A protein and the small-molecule ligand that binds it are described below.
Small molecule (SMILES): CC(C)C[C@@H]1NC(=O)[C@H](CCCN=C(N)N)NC(=O)[C@H](CCCN=C(N)N)NC(=O)[C@H]([C@@H](C)O)NC(=O)[C@H](CO)NC(=O)[C@H](Cc2ccc(O)cc2)NC(=O)[C@H](CC(=O)O)NC(=O)[C@H](Cc2ccccc2)NC(=O)[C@H](CCC(N)=O)NC(=O)[C@@H](N)CSSC[C@@H](C(=O)O)NC(=O)[C@H](CCCCN)NC1=O

Sequence of chain 1.D:
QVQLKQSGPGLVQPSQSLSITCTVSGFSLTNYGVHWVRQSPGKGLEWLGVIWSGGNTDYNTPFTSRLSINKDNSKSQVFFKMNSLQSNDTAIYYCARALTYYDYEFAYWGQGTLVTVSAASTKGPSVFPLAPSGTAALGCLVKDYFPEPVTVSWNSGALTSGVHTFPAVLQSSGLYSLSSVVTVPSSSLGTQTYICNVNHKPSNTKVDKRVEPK

Sequence of chain 1.C:
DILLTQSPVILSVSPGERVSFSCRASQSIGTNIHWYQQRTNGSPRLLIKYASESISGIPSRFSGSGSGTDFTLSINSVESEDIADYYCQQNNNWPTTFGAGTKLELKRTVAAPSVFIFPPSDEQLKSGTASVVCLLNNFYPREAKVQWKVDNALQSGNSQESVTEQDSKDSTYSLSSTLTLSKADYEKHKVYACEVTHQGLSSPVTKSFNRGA

Binding-site contacts:
Ligand atom SG contacts residue VAL9 of chain 1.C at 3.4 Å.
Ligand atom N contacts residue ASP85 of chain 1.C at 2.8 Å (salt-bridge).
Ligand atom CG contacts residue THR40 of chain 1.C at 3.5 Å.
Ligand atom CG2 contacts residue PRO173 of chain 1.D at 3.6 Å (hydrophobic).
Ligand atom NH2 contacts residue ASP85 of chain 1.C at 3.0 Å (salt-bridge).
Ligand atom CD1 contacts residue LEU114 of chain 1.D at 3.6 Å (hydrophobic).
Ligand atom CD2 contacts residue GLN39 of chain 1.D at 3.6 Å.
Ligand atom CG contacts residue PRO41 of chain 1.D at 3.5 Å (hydrophobic).
Ligand atom CD contacts residue THR40 of chain 1.C at 3.6 Å.
Ligand atom O contacts residue PRO41 of chain 1.D at 3.5 Å.
Ligand atom NE2 contacts residue PRO41 of chain 1.D at 3.5 Å.
Ligand atom NH2 contacts residue ALA84 of chain 1.C at 3.3 Å.
Ligand atom OG contacts residue GLU154 of chain 1.D at 2.3 Å (salt-bridge).
Ligand atom C contacts residue ASP85 of chain 1.C at 3.5 Å.
Ligand atom CE1 contacts residue GLN39 of chain 1.D at 3.2 Å.
Ligand atom CB contacts residue SER40 of chain 1.D at 3.6 Å.
Ligand atom CD contacts residue GLY42 of chain 1.C at 3.2 Å.
Ligand atom NH1 contacts residue GLY42 of chain 1.C at 3.4 Å (h-bond).
Ligand atom O contacts residue ASN41 of chain 1.C at 2.9 Å (h-bond).
Ligand atom O contacts residue LYS103 of chain 1.C at 3.4 Å (salt-bridge).
Ligand atom NE contacts residue ASP85 of chain 1.C at 2.7 Å (salt-bridge).
Ligand atom O contacts residue ASN41 of chain 1.C at 3.5 Å (h-bond).
Ligand atom CZ contacts residue GLN111 of chain 1.D at 3.2 Å.
Ligand atom CD contacts residue ASP85 of chain 1.C at 3.5 Å.
Ligand atom O contacts residue GLN38 of chain 1.C at 3.4 Å.
Ligand atom NH1 contacts residue SER43 of chain 1.C at 3.5 Å (h-bond).
Ligand atom NH1 contacts residue GLN111 of chain 1.D at 2.8 Å (h-bond).
Ligand atom NH2 contacts residue GLN111 of chain 1.D at 2.8 Å (h-bond).
Ligand atom NH1 contacts residue THR40 of chain 1.C at 3.1 Å (h-bond).
Ligand atom NH2 contacts residue GLY112 of chain 1.D at 3.6 Å (h-bond).
Ligand atom CE2 contacts residue GLN39 of chain 1.D at 3.3 Å.
Ligand atom CZ contacts residue GLN39 of chain 1.D at 3.5 Å.
Ligand atom CD2 contacts residue TYR87 of chain 1.C at 3.6 Å (hydrophobic).
Ligand atom CB contacts residue GLU154 of chain 1.D at 3.4 Å.
Ligand atom CA contacts residue ASP85 of chain 1.C at 3.3 Å.
Ligand atom CE2 contacts residue THR90 of chain 1.D at 3.6 Å.
Ligand atom OH contacts residue TYR182 of chain 1.D at 3.6 Å.
Ligand atom CD1 contacts residue GLN39 of chain 1.D at 3.6 Å.
Ligand atom CB contacts residue ILE10 of chain 1.C at 3.6 Å (hydrophobic).
Ligand atom CG contacts residue TYR87 of chain 1.C at 3.6 Å (hydrophobic).